Binding-site contacts:
Ligand atom C3 contacts residue ASN58 of chain 1.B at 3.8 Å.
Ligand atom O6 contacts residue TYR25 of chain 1.B at 3.8 Å.
Ligand atom C7 contacts residue ASN58 of chain 1.B at 3.7 Å.
Ligand atom C5 contacts residue ASN58 of chain 1.B at 3.6 Å.
Ligand atom C8 contacts residue SER57 of chain 1.B at 4.0 Å.
Ligand atom O5 contacts residue ASN58 of chain 1.B at 2.3 Å (h-bond).
Ligand atom O6 contacts residue ASN58 of chain 1.B at 4.5 Å.
Ligand atom O5 contacts residue TYR25 of chain 1.B at 3.5 Å.
Ligand atom C2 contacts residue ASN58 of chain 1.B at 2.6 Å.
Ligand atom C5 contacts residue TYR25 of chain 1.B at 4.3 Å (hydrophobic).
Ligand atom C8 contacts residue PHE56 of chain 1.B at 3.7 Å (hydrophobic).
Ligand atom N2 contacts residue ASN58 of chain 1.B at 3.0 Å (h-bond).
Ligand atom O7 contacts residue ASN58 of chain 1.B at 4.1 Å.
Ligand atom C6 contacts residue TYR25 of chain 1.B at 4.5 Å (hydrophobic).
Ligand atom C1 contacts residue TYR25 of chain 1.B at 3.8 Å (hydrophobic).
Ligand atom C4 contacts residue ASN58 of chain 1.B at 4.3 Å.
Ligand atom C1 contacts residue ASN58 of chain 1.B at 1.4 Å.
Ligand atom C8 contacts residue ASN58 of chain 1.B at 4.2 Å.

This protein binds this small molecule.
Small molecule (SMILES): CC(=O)N[C@@H]1[C@@H](O)[C@H](O)[C@@H](CO)O[C@H]1O

Sequence of chain 1.B:
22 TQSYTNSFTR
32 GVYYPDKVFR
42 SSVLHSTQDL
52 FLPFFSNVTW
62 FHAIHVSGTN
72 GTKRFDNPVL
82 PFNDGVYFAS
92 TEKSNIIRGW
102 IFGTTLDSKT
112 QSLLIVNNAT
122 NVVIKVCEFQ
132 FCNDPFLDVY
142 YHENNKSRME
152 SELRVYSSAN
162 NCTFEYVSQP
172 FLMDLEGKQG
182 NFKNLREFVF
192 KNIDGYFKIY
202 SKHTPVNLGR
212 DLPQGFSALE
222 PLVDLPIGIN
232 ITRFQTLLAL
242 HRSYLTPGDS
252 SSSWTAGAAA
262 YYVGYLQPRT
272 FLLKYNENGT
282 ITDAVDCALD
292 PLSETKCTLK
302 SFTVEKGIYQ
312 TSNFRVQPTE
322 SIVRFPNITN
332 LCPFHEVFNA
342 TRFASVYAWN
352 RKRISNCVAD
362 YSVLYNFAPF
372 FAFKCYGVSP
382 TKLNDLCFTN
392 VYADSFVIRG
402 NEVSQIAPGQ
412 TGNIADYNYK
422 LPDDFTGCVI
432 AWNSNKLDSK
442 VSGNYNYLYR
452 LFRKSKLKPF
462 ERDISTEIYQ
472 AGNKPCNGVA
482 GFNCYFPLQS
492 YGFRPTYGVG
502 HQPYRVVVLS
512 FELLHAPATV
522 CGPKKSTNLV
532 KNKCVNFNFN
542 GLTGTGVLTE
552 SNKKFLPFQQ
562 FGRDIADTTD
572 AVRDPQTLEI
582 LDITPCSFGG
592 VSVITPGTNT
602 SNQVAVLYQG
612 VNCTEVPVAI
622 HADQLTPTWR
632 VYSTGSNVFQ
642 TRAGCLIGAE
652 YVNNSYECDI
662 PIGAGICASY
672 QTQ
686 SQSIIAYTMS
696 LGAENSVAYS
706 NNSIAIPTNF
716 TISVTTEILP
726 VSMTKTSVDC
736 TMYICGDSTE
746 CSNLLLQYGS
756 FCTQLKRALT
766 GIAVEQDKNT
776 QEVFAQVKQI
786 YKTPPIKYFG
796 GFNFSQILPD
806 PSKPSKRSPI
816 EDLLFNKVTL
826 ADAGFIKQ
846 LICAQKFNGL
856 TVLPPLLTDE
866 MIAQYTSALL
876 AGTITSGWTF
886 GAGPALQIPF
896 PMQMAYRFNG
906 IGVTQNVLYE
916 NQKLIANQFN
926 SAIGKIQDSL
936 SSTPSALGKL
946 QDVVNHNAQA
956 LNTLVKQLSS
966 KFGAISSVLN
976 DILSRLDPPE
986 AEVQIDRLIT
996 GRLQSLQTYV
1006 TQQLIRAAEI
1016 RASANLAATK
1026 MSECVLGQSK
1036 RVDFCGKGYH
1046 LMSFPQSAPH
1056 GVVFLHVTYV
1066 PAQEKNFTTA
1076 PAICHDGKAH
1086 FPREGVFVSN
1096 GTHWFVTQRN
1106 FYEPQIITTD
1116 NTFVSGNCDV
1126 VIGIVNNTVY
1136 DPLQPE